A protein and the small-molecule ligand that binds it are described below.
Small molecule (SMILES): CC(=O)N[C@@H]1[C@@H](O)[C@H](O)[C@@H](CO)O[C@H]1O

Binding-site contacts:
Ligand atom C5 contacts residue SER197 of chain 42.E at 4.2 Å.
Ligand atom N2 contacts residue LEU192 of chain 42.E at 3.5 Å.
Ligand atom C1 contacts residue LEU192 of chain 42.E at 3.9 Å (hydrophobic).
Ligand atom C6 contacts residue SER197 of chain 42.E at 4.3 Å.
Ligand atom O6 contacts residue ASN200 of chain 42.E at 3.0 Å (h-bond).
Ligand atom O5 contacts residue SER197 of chain 42.E at 4.0 Å.
Ligand atom O5 contacts residue ASN200 of chain 42.E at 2.5 Å (h-bond).
Ligand atom O7 contacts residue LYS203 of chain 42.E at 4.0 Å.
Ligand atom N2 contacts residue ASN200 of chain 42.E at 3.3 Å (h-bond).
Ligand atom O7 contacts residue ASN200 of chain 42.E at 3.3 Å (h-bond).
Ligand atom C8 contacts residue LEU192 of chain 42.E at 3.7 Å (hydrophobic).
Ligand atom C3 contacts residue ASN200 of chain 42.E at 3.7 Å.
Ligand atom C4 contacts residue ASN200 of chain 42.E at 3.8 Å.
Ligand atom C5 contacts residue ASN200 of chain 42.E at 3.3 Å.
Ligand atom C6 contacts residue LEU199 of chain 42.E at 4.1 Å (hydrophobic).
Ligand atom C7 contacts residue LEU192 of chain 42.E at 3.8 Å (hydrophobic).
Ligand atom C2 contacts residue LEU192 of chain 42.E at 4.3 Å (hydrophobic).
Ligand atom C7 contacts residue ASN200 of chain 42.E at 3.6 Å.
Ligand atom C8 contacts residue VAL205 of chain 42.E at 3.7 Å (hydrophobic).
Ligand atom C6 contacts residue ASN200 of chain 42.E at 3.3 Å.
Ligand atom C1 contacts residue ASN200 of chain 42.E at 1.4 Å.
Ligand atom C2 contacts residue ASN200 of chain 42.E at 2.5 Å.

Sequence of chain 42.E:
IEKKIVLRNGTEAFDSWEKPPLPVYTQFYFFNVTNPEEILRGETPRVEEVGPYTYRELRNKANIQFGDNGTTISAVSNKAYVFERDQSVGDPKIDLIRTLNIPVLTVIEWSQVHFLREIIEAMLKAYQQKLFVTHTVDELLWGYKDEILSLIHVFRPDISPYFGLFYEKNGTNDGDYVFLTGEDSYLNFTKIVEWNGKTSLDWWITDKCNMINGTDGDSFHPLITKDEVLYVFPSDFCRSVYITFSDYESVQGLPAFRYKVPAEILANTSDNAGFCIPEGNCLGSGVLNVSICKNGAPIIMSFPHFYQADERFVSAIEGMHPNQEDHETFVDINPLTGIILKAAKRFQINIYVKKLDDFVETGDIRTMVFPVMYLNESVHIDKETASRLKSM